Sequence of chain 1.C:
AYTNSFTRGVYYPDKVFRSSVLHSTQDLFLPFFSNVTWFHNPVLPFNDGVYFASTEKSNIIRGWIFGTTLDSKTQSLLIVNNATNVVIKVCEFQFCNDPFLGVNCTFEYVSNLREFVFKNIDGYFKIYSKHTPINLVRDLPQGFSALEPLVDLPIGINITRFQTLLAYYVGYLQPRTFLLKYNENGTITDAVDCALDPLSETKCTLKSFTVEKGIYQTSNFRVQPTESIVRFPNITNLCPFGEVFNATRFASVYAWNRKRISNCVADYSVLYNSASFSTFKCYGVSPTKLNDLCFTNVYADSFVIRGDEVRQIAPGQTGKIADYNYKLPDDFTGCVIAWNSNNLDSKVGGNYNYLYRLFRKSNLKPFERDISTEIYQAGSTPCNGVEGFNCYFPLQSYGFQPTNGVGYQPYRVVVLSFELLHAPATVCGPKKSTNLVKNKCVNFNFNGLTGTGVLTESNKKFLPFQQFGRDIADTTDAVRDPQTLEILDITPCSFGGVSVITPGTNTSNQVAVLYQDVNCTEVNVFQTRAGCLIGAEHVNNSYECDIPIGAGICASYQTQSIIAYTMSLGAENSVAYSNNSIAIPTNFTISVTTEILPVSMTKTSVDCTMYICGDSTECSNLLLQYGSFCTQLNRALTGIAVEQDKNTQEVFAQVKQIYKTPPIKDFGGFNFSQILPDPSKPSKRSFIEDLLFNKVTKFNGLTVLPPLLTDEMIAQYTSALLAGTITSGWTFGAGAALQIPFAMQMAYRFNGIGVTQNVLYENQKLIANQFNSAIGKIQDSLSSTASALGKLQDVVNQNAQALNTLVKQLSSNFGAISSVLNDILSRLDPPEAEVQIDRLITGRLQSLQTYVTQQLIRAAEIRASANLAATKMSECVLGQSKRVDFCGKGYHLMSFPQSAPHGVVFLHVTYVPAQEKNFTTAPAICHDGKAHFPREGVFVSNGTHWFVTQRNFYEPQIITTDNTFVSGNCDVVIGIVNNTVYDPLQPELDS

A protein and the small-molecule ligand that binds it are described below.
Small molecule (SMILES): CC(=O)N[C@H]1[C@H](O[C@H]2[C@H](O)[C@@H](NC(C)=O)CO[C@@H]2CO)O[C@H](CO)[C@@H](O)[C@@H]1O

Binding-site contacts:
Ligand atom N2 contacts residue ASN717 of chain 1.C at 2.9 Å (h-bond).
Ligand atom C4 contacts residue LEU922 of chain 1.C at 4.3 Å (hydrophobic).
Ligand atom C5 contacts residue LEU922 of chain 1.C at 4.1 Å (hydrophobic).
Ligand atom C7 contacts residue ASN717 of chain 1.C at 3.4 Å.
Ligand atom O7 contacts residue ASN717 of chain 1.C at 3.5 Å (h-bond).
Ligand atom C2 contacts residue ASN717 of chain 1.C at 2.4 Å.
Ligand atom C8 contacts residue LEU922 of chain 1.C at 3.8 Å (hydrophobic).
Ligand atom C1 contacts residue LEU922 of chain 1.C at 4.4 Å (hydrophobic).
Ligand atom C4 contacts residue ASN717 of chain 1.C at 4.2 Å.
Ligand atom C3 contacts residue ASN717 of chain 1.C at 3.8 Å.
Ligand atom C5 contacts residue ASN717 of chain 1.C at 3.6 Å.
Ligand atom O7 contacts residue LEU922 of chain 1.C at 3.1 Å.
Ligand atom C3 contacts residue LEU922 of chain 1.C at 4.3 Å (hydrophobic).
Ligand atom O7 contacts residue GLN1071 of chain 1.C at 4.2 Å.
Ligand atom C1 contacts residue ASN717 of chain 1.C at 1.4 Å.
Ligand atom O5 contacts residue ASN717 of chain 1.C at 2.4 Å (h-bond).
Ligand atom O4 contacts residue LEU922 of chain 1.C at 3.8 Å.
Ligand atom N2 contacts residue LEU922 of chain 1.C at 4.5 Å.
Ligand atom C7 contacts residue LEU922 of chain 1.C at 3.5 Å (hydrophobic).
Ligand atom O6 contacts residue GLN926 of chain 1.C at 3.8 Å.